Binding-site contacts:
Ligand atom O3 contacts residue PRO62 of chain 1.A at 4.3 Å.
Ligand atom C8 contacts residue VAL126 of chain 1.A at 3.7 Å (hydrophobic).
Ligand atom C7 contacts residue K1 of chain 1.M at 3.9 Å.
Ligand atom O6 contacts residue PRO62 of chain 1.A at 4.3 Å.
Ligand atom O6 contacts residue K1 of chain 1.M at 3.9 Å.
Ligand atom C7 contacts residue PHE125 of chain 1.A at 4.5 Å (hydrophobic).
Ligand atom C2 contacts residue MET61 of chain 1.A at 4.4 Å (hydrophobic).
Ligand atom O7 contacts residue PHE125 of chain 1.A at 4.1 Å.
Ligand atom C8 contacts residue THR66 of chain 1.A at 3.8 Å.
Ligand atom C8 contacts residue K1 of chain 1.M at 4.0 Å.
Ligand atom C8 contacts residue ILE287 of chain 1.A at 3.8 Å (hydrophobic).
Ligand atom C2 contacts residue PRO62 of chain 1.A at 4.3 Å (hydrophobic).
Ligand atom N2 contacts residue K1 of chain 1.M at 4.2 Å.
Ligand atom N2 contacts residue MET61 of chain 1.A at 4.0 Å.
Ligand atom O7 contacts residue K1 of chain 1.M at 4.0 Å.
Ligand atom C3 contacts residue ASN288 of chain 1.A at 3.8 Å.
Ligand atom C2 contacts residue ASN288 of chain 1.A at 2.5 Å.
Ligand atom C7 contacts residue ILE287 of chain 1.A at 3.9 Å (hydrophobic).
Ligand atom O3 contacts residue K1 of chain 1.M at 3.4 Å.
Ligand atom C7 contacts residue MET61 of chain 1.A at 3.4 Å (hydrophobic).
Ligand atom O7 contacts residue ASN288 of chain 1.A at 3.7 Å.
Ligand atom O5 contacts residue PRO62 of chain 1.A at 4.1 Å.
Ligand atom C4 contacts residue ASN288 of chain 1.A at 4.2 Å.
Ligand atom C1 contacts residue ASN288 of chain 1.A at 1.4 Å.
Ligand atom C4 contacts residue PRO62 of chain 1.A at 4.3 Å (hydrophobic).
Ligand atom C7 contacts residue ASN288 of chain 1.A at 3.5 Å.
Ligand atom C8 contacts residue PHE125 of chain 1.A at 4.2 Å (hydrophobic).
Ligand atom C8 contacts residue MET61 of chain 1.A at 3.8 Å (hydrophobic).
Ligand atom O7 contacts residue MET61 of chain 1.A at 3.1 Å.
Ligand atom O7 contacts residue PRO62 of chain 1.A at 3.8 Å.
Ligand atom O7 contacts residue ILE287 of chain 1.A at 3.8 Å.
Ligand atom O5 contacts residue ASN288 of chain 1.A at 2.3 Å (h-bond).
Ligand atom C8 contacts residue ALA64 of chain 1.A at 4.3 Å (hydrophobic).
Ligand atom O3 contacts residue MET61 of chain 1.A at 4.0 Å.
Ligand atom N2 contacts residue ASN288 of chain 1.A at 3.0 Å (h-bond).
Ligand atom C5 contacts residue ASN288 of chain 1.A at 3.6 Å.
Ligand atom C1 contacts residue PHE125 of chain 1.A at 4.2 Å (hydrophobic).

Sequence of chain 1.A:
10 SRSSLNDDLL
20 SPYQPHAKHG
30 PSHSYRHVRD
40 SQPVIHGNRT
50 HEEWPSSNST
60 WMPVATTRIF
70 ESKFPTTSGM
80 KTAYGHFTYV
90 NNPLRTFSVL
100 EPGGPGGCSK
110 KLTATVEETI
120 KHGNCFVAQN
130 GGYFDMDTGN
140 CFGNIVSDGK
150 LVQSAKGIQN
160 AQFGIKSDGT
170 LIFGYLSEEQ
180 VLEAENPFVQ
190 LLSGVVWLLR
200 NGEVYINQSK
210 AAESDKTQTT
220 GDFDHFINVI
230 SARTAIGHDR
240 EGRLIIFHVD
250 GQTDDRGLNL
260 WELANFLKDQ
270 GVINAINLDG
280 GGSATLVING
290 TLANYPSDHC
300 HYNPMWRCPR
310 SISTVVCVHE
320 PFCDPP

A small-molecule ligand and the protein it binds are described below.
Small molecule (SMILES): CC(=O)N[C@H]1[C@H](O[C@H]2[C@H](O)[C@@H](NC(C)=O)CO[C@@H]2CO)O[C@H](CO)[C@@H](O)[C@@H]1O